Binding-site contacts:
Ligand atom CG2 contacts residue PHE76 of chain 58.B at 3.8 Å (hydrophobic).

This small molecule binds to this protein.
Small molecule (SMILES): CC(C)[C@H](NC(=O)[C@H](CCCN=C(N)N)NC(=O)[C@@H](N)CCC(=O)O)C(=O)N[C@H](C=O)CCCCN

Sequence of chain 58.B:
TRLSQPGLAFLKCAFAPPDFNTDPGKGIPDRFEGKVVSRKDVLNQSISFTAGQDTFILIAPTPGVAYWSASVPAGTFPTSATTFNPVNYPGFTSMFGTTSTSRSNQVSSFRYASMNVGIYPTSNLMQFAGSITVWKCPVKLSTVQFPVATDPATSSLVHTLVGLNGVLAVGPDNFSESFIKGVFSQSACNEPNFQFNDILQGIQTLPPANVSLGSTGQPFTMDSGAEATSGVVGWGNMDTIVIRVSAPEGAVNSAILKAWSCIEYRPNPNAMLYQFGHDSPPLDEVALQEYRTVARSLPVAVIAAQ